This protein binds this small molecule.
Small molecule (SMILES): CN(C)C(=O)c1ccc(Nc2cc3c(cn2)cc(-c2cnn(C)c2)n3C(=O)OC(C)(C)C)c(Cl)c1

Binding-site contacts:
Ligand atom C1 contacts residue VAL44 of chain 1.A at 3.8 Å (hydrophobic).
Ligand atom C10 contacts residue ASN111 of chain 1.A at 3.5 Å.
Ligand atom N2 contacts residue GLY110 of chain 1.A at 2.8 Å (h-bond).
Ligand atom C5 contacts residue MET107 of chain 1.A at 3.7 Å (hydrophobic).
Ligand atom C18 contacts residue LEU159 of chain 1.A at 3.8 Å (hydrophobic).
Ligand atom C14 contacts residue ASP113 of chain 1.A at 3.2 Å.
Ligand atom N3 contacts residue LEU159 of chain 1.A at 3.7 Å.
Ligand atom C8 contacts residue GLY110 of chain 1.A at 3.7 Å.
Ligand atom N2 contacts residue LEU159 of chain 1.A at 3.7 Å.
Ligand atom C22 contacts residue ILE36 of chain 1.A at 3.5 Å (hydrophobic).
Ligand atom C5 contacts residue ILE91 of chain 1.A at 3.4 Å (hydrophobic).
Ligand atom C2 contacts residue MET107 of chain 1.A at 3.2 Å (hydrophobic).
Ligand atom C7 contacts residue LEU159 of chain 1.A at 3.7 Å (hydrophobic).
Ligand atom C contacts residue LYS58 of chain 1.A at 3.8 Å.
Ligand atom C7 contacts residue CYS109 of chain 1.A at 3.8 Å (hydrophobic).
Ligand atom C7 contacts residue GLU108 of chain 1.A at 3.1 Å.
Ligand atom C9 contacts residue GLY110 of chain 1.A at 3.7 Å.
Ligand atom C10 contacts residue ILE36 of chain 1.A at 3.8 Å (hydrophobic).
Ligand atom C8 contacts residue LEU159 of chain 1.A at 3.7 Å (hydrophobic).
Ligand atom C17 contacts residue ILE36 of chain 1.A at 3.7 Å (hydrophobic).
Ligand atom C7 contacts residue GLY110 of chain 1.A at 3.6 Å.
Ligand atom N contacts residue MET107 of chain 1.A at 3.6 Å.
Ligand atom C3 contacts residue MET107 of chain 1.A at 3.6 Å (hydrophobic).
Ligand atom C10 contacts residue GLY110 of chain 1.A at 3.8 Å.
Ligand atom C6 contacts residue ALA56 of chain 1.A at 3.6 Å (hydrophobic).
Ligand atom N1 contacts residue LYS58 of chain 1.A at 3.1 Å (salt-bridge).
Ligand atom C6 contacts residue ILE91 of chain 1.A at 3.8 Å (hydrophobic).
Ligand atom N2 contacts residue GLU108 of chain 1.A at 3.8 Å.
Ligand atom N3 contacts residue GLY110 of chain 1.A at 3.0 Å (h-bond).
Ligand atom C15 contacts residue ILE36 of chain 1.A at 3.8 Å (hydrophobic).
Ligand atom C contacts residue ILE168 of chain 1.A at 3.4 Å (hydrophobic).
Ligand atom CL contacts residue GLY110 of chain 1.A at 3.2 Å.
Ligand atom O1 contacts residue ILE36 of chain 1.A at 3.8 Å.
Ligand atom C11 contacts residue ASN111 of chain 1.A at 3.5 Å.
Ligand atom C9 contacts residue ILE36 of chain 1.A at 3.7 Å (hydrophobic).
Ligand atom N2 contacts residue CYS109 of chain 1.A at 3.6 Å.
Ligand atom C17 contacts residue LEU159 of chain 1.A at 3.6 Å (hydrophobic).
Ligand atom C7 contacts residue ALA56 of chain 1.A at 3.3 Å (hydrophobic).
Ligand atom C contacts residue 1KA1 of chain 1.C at 3.3 Å.
Ligand atom C2 contacts residue ILE168 of chain 1.A at 3.7 Å (hydrophobic).

Sequence of chain 1.A:
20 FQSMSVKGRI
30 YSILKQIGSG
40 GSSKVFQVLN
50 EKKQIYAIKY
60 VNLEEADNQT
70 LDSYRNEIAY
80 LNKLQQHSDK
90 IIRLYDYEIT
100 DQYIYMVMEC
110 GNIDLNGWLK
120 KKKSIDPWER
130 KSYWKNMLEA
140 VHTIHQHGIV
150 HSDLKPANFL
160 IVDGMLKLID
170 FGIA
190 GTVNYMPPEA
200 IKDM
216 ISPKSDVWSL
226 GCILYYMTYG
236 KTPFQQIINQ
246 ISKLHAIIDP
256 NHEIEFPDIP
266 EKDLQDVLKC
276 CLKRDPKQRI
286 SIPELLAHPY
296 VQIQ